Binding-site contacts:
Ligand atom CAC contacts residue TYR116 of chain 1.A at 4.2 Å (hydrophobic).
Ligand atom BRAH contacts residue LEU190 of chain 1.B at 4.2 Å.
Ligand atom OAN contacts residue 2PE1 of chain 1.E at 2.9 Å.
Ligand atom CAL contacts residue GLU112 of chain 1.A at 4.1 Å.
Ligand atom CAG contacts residue LEU190 of chain 1.B at 4.3 Å (hydrophobic).
Ligand atom CAM contacts residue 1PE1 of chain 1.D at 3.2 Å.
Ligand atom CAK contacts residue LYS189 of chain 1.B at 4.2 Å.
Ligand atom CAG contacts residue GLU112 of chain 1.A at 4.0 Å.
Ligand atom CAC contacts residue GLU186 of chain 1.B at 3.0 Å.
Ligand atom CAF contacts residue LEU190 of chain 1.B at 3.9 Å (hydrophobic).
Ligand atom BRAH contacts residue LYS189 of chain 1.B at 3.3 Å.
Ligand atom CAD contacts residue TYR116 of chain 1.A at 4.3 Å (hydrophobic).
Ligand atom OAB contacts residue LYS189 of chain 1.B at 3.8 Å.
Ligand atom CAK contacts residue 2PE1 of chain 1.E at 3.9 Å.
Ligand atom CAM contacts residue GLU112 of chain 1.A at 3.5 Å.
Ligand atom CAL contacts residue 1PE1 of chain 1.D at 3.3 Å.
Ligand atom CAE contacts residue 1PE1 of chain 1.D at 4.2 Å.
Ligand atom CAF contacts residue LYS189 of chain 1.B at 3.7 Å.
Ligand atom CAG contacts residue LYS189 of chain 1.B at 3.5 Å.
Ligand atom CAG contacts residue 1PE1 of chain 1.D at 4.0 Å.
Ligand atom CAC contacts residue LEU182 of chain 1.B at 3.3 Å (hydrophobic).
Ligand atom CAE contacts residue GLU186 of chain 1.B at 4.3 Å.
Ligand atom BRAI contacts residue GLU186 of chain 1.B at 3.3 Å.
Ligand atom CAM contacts residue LYS189 of chain 1.B at 3.6 Å.
Ligand atom CAD contacts residue GLU186 of chain 1.B at 4.0 Å.
Ligand atom BRAH contacts residue ALA193 of chain 1.B at 3.4 Å.
Ligand atom BRAI contacts residue 1PE1 of chain 1.D at 3.2 Å.
Ligand atom OAB contacts residue GLU186 of chain 1.B at 4.2 Å.
Ligand atom OAB contacts residue LEU190 of chain 1.B at 3.2 Å.
Ligand atom CAL contacts residue LYS189 of chain 1.B at 3.7 Å.
Ligand atom BRAH contacts residue GLU112 of chain 1.A at 3.0 Å.
Ligand atom CAK contacts residue 1PE1 of chain 1.D at 3.1 Å.
Ligand atom CAJ contacts residue GLU186 of chain 1.B at 4.3 Å.
Ligand atom CAJ contacts residue 1PE1 of chain 1.D at 3.4 Å.
Ligand atom CAM contacts residue 2PE1 of chain 1.E at 3.3 Å.
Ligand atom CAL contacts residue 2PE1 of chain 1.E at 4.0 Å.
Ligand atom CAC contacts residue LEU190 of chain 1.B at 3.8 Å (hydrophobic).
Ligand atom CAE contacts residue LYS189 of chain 1.B at 4.2 Å.
Ligand atom CAA contacts residue TYR116 of chain 1.A at 3.2 Å (hydrophobic).
Ligand atom OAN contacts residue 1PE1 of chain 1.D at 3.1 Å (h-bond).

Sequence of chain 1.A:
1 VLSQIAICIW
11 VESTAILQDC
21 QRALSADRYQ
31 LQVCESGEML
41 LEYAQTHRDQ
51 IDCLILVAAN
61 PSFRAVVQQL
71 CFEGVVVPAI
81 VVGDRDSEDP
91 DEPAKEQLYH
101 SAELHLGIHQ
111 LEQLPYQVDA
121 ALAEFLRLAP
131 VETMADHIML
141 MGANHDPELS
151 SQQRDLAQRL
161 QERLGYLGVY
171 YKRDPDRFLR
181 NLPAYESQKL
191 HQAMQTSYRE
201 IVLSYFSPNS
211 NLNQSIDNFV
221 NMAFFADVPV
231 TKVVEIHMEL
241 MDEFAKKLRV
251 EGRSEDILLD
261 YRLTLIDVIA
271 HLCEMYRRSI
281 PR

Sequence of chain 1.B:
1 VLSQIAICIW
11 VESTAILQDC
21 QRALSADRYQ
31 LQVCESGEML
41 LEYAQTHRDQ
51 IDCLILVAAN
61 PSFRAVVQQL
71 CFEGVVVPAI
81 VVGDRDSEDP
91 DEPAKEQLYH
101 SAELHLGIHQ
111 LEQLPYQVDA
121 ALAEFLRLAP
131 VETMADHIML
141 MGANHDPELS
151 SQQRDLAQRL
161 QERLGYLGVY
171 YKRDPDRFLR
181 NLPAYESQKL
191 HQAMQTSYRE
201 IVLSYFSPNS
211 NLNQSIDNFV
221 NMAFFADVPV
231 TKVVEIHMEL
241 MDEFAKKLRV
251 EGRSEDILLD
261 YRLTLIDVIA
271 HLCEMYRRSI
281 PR

A small-molecule ligand and the protein it binds are described below.
Small molecule (SMILES): CC1=C(Br)C(=O)C(C(C)C)=C(Br)C1=O